A protein and the small-molecule ligand that binds it are described below.
Small molecule (SMILES): CC(=O)N[C@H]1[C@H](O[C@H]2[C@H](O)[C@@H](NC(C)=O)CO[C@@H]2CO)O[C@H](CO)[C@@H](O)[C@@H]1O

Binding-site contacts:
Ligand atom O7 contacts residue LEU359 of chain 1.B at 3.8 Å.
Ligand atom O7 contacts residue ASN361 of chain 1.B at 4.3 Å.
Ligand atom C1 contacts residue ASN361 of chain 1.B at 1.4 Å.
Ligand atom C3 contacts residue ASN361 of chain 1.B at 3.7 Å.
Ligand atom C8 contacts residue PRO397 of chain 1.B at 4.0 Å (hydrophobic).
Ligand atom N2 contacts residue ASN361 of chain 1.B at 2.7 Å (h-bond).
Ligand atom C5 contacts residue ASN361 of chain 1.B at 3.7 Å.
Ligand atom C7 contacts residue ASN361 of chain 1.B at 3.4 Å.
Ligand atom C8 contacts residue ASN361 of chain 1.B at 3.6 Å.
Ligand atom O7 contacts residue ASN360 of chain 1.B at 4.3 Å.
Ligand atom O5 contacts residue ASN361 of chain 1.B at 2.4 Å (h-bond).
Ligand atom C4 contacts residue ASN361 of chain 1.B at 4.2 Å.
Ligand atom C2 contacts residue ASN361 of chain 1.B at 2.3 Å.

Sequence of chain 1.B:
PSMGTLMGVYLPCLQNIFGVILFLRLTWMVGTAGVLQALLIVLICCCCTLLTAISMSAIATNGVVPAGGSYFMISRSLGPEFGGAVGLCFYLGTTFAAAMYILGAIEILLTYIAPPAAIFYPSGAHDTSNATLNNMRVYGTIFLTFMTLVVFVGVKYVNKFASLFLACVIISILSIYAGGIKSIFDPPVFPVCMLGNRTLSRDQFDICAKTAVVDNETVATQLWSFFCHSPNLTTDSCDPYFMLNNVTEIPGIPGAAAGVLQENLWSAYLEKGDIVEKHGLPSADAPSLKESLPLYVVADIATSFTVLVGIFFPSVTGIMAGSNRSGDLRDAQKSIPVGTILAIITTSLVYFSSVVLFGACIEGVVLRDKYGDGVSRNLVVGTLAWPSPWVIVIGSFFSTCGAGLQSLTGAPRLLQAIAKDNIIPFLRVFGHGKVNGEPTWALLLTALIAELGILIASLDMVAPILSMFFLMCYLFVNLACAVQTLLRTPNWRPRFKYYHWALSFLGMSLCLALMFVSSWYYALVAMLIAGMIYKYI